Sequence of chain 1.B:
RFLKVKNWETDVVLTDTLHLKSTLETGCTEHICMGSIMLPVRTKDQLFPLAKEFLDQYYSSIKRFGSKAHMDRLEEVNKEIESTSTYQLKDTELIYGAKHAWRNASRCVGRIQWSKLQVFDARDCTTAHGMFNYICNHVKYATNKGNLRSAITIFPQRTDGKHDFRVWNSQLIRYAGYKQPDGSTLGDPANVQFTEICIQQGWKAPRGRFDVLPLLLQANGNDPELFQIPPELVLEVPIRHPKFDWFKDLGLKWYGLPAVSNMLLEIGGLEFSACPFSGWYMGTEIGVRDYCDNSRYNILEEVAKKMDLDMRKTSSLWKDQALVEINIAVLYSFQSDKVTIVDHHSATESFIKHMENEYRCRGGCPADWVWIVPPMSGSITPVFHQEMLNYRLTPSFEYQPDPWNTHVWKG

Binding-site contacts:
Ligand atom CG contacts residue HEM1 of chain 1.H at 3.9 Å.
Ligand atom C2 contacts residue PRO269 of chain 1.B at 3.5 Å (hydrophobic).
Ligand atom N contacts residue GLU296 of chain 1.B at 2.9 Å (salt-bridge).
Ligand atom OA2 contacts residue ASP301 of chain 1.B at 2.5 Å (salt-bridge).
Ligand atom C1 contacts residue TRP291 of chain 1.B at 3.6 Å (hydrophobic).
Ligand atom C6 contacts residue VAL271 of chain 1.B at 3.5 Å (hydrophobic).
Ligand atom OA1 contacts residue TYR292 of chain 1.B at 2.7 Å (h-bond).
Ligand atom CA contacts residue GLU296 of chain 1.B at 3.4 Å.
Ligand atom C3 contacts residue GLY290 of chain 1.B at 3.7 Å.
Ligand atom C contacts residue TYR292 of chain 1.B at 3.4 Å (hydrophobic).
Ligand atom C contacts residue ASP301 of chain 1.B at 3.4 Å.
Ligand atom CD contacts residue VAL271 of chain 1.B at 3.9 Å (hydrophobic).
Ligand atom C3 contacts residue HEM1 of chain 1.H at 3.3 Å.
Ligand atom CA contacts residue HEM1 of chain 1.H at 3.9 Å.
Ligand atom CD contacts residue PRO269 of chain 1.B at 3.9 Å (hydrophobic).
Ligand atom OA2 contacts residue TYR292 of chain 1.B at 3.4 Å.
Ligand atom S4 contacts residue HEM1 of chain 1.H at 2.6 Å.
Ligand atom CB contacts residue GLN182 of chain 1.B at 3.7 Å.
Ligand atom OA1 contacts residue TYR266 of chain 1.B at 3.5 Å (h-bond).
Ligand atom NH contacts residue TRP291 of chain 1.B at 2.7 Å (h-bond).
Ligand atom C5 contacts residue PHE288 of chain 1.B at 3.2 Å (hydrophobic).
Ligand atom C1 contacts residue PRO269 of chain 1.B at 3.9 Å (hydrophobic).
Ligand atom CG contacts residue GLU296 of chain 1.B at 3.2 Å.
Ligand atom NH contacts residue HEM1 of chain 1.H at 3.7 Å.
Ligand atom CB contacts residue TYR292 of chain 1.B at 3.8 Å (hydrophobic).
Ligand atom OA1 contacts residue ASP301 of chain 1.B at 3.4 Å (salt-bridge).
Ligand atom NH contacts residue GLU296 of chain 1.B at 2.7 Å (salt-bridge).
Ligand atom CB contacts residue GLU296 of chain 1.B at 3.0 Å.
Ligand atom C contacts residue GLN182 of chain 1.B at 3.5 Å.
Ligand atom C2 contacts residue TRP291 of chain 1.B at 3.7 Å (hydrophobic).
Ligand atom NH contacts residue TYR292 of chain 1.B at 3.9 Å.
Ligand atom C1 contacts residue GLU296 of chain 1.B at 3.5 Å.
Ligand atom CA contacts residue GLN182 of chain 1.B at 3.4 Å.
Ligand atom N contacts residue HEM1 of chain 1.H at 2.9 Å (h-bond).
Ligand atom CD contacts residue GLU296 of chain 1.B at 3.6 Å.
Ligand atom NE contacts residue GLU296 of chain 1.B at 2.8 Å (salt-bridge).
Ligand atom OA1 contacts residue GLN182 of chain 1.B at 2.9 Å (h-bond).
Ligand atom C6 contacts residue PHE288 of chain 1.B at 3.5 Å (hydrophobic).
Ligand atom C5 contacts residue HEM1 of chain 1.H at 3.4 Å.
Ligand atom OA2 contacts residue GLU296 of chain 1.B at 3.4 Å.

This small molecule binds to this protein.
Small molecule (SMILES): [H]/N=C(\CCSCC)NCCC[C@H](N)C(=O)O